Binding-site contacts:
Ligand atom C19 contacts residue PHE162 of chain 1.D at 3.7 Å (hydrophobic).
Ligand atom C4 contacts residue GLY206 of chain 1.D at 3.7 Å.
Ligand atom C20 contacts residue TYR85 of chain 1.D at 3.5 Å (hydrophobic).
Ligand atom C12 contacts residue GLY208 of chain 1.D at 3.6 Å.
Ligand atom C4 contacts residue GLY208 of chain 1.D at 3.3 Å.
Ligand atom N24 contacts residue GLU135 of chain 1.D at 3.5 Å.
Ligand atom O30 contacts residue TRP205 of chain 1.D at 3.1 Å.
Ligand atom C22 contacts residue TYR218 of chain 1.D at 3.5 Å (hydrophobic).
Ligand atom N29 contacts residue GLY206 of chain 1.D at 3.2 Å (h-bond).
Ligand atom N24 contacts residue GLN182 of chain 1.D at 3.5 Å (h-bond).
Ligand atom N28 contacts residue CYS209 of chain 1.D at 3.5 Å (h-bond).
Ligand atom C9 contacts residue VAL203 of chain 1.D at 3.7 Å (hydrophobic).
Ligand atom C19 contacts residue TRP205 of chain 1.D at 3.8 Å (hydrophobic).
Ligand atom C5 contacts residue GLY216 of chain 1.D at 3.7 Å.
Ligand atom C12 contacts residue GLY206 of chain 1.D at 3.5 Å.
Ligand atom C1 contacts residue GLN182 of chain 1.D at 3.4 Å.
Ligand atom N24 contacts residue CYS209 of chain 1.D at 3.4 Å (h-bond).
Ligand atom C3 contacts residue TRP205 of chain 1.D at 3.7 Å (hydrophobic).
Ligand atom C8 contacts residue TRP205 of chain 1.D at 3.5 Å (hydrophobic).
Ligand atom C16 contacts residue TYR85 of chain 1.D at 3.7 Å (hydrophobic).
Ligand atom C9 contacts residue ALA180 of chain 1.D at 3.7 Å (hydrophobic).
Ligand atom C3 contacts residue SER185 of chain 1.D at 3.6 Å.
Ligand atom C22 contacts residue ILE217 of chain 1.D at 3.5 Å (hydrophobic).
Ligand atom N28 contacts residue GLY208 of chain 1.D at 3.0 Å (h-bond).
Ligand atom C1 contacts residue GLY208 of chain 1.D at 3.6 Å.
Ligand atom N24 contacts residue GLY208 of chain 1.D at 3.6 Å.
Ligand atom N25 contacts residue GLN182 of chain 1.D at 3.6 Å.
Ligand atom C22 contacts residue ALA180 of chain 1.D at 3.7 Å (hydrophobic).
Ligand atom C9 contacts residue TRP205 of chain 1.D at 3.5 Å (hydrophobic).
Ligand atom C21 contacts residue GLY206 of chain 1.D at 3.6 Å.
Ligand atom N28 contacts residue GLN182 of chain 1.D at 3.7 Å.
Ligand atom C5 contacts residue ALA180 of chain 1.D at 3.6 Å (hydrophobic).
Ligand atom C10 contacts residue GLY206 of chain 1.D at 3.7 Å.
Ligand atom C22 contacts residue GLY216 of chain 1.D at 3.4 Å.
Ligand atom C12 contacts residue GLN182 of chain 1.D at 3.6 Å.
Ligand atom O32 contacts residue TRP205 of chain 1.D at 3.5 Å (h-bond).
Ligand atom C7 contacts residue GLY208 of chain 1.D at 3.6 Å.
Ligand atom C16 contacts residue THR84 of chain 1.D at 3.4 Å.
Ligand atom O30 contacts residue GLY206 of chain 1.D at 3.3 Å (h-bond).
Ligand atom O32 contacts residue VAL203 of chain 1.D at 3.0 Å.

A protein and the small-molecule ligand that binds it are described below.
Small molecule (SMILES): Cc1cc2cc(/N=C(/NC#N)N[C@H]3CCCCN(CC(=O)N4CCCC4)C3=O)ccc2o1

Sequence of chain 1.D:
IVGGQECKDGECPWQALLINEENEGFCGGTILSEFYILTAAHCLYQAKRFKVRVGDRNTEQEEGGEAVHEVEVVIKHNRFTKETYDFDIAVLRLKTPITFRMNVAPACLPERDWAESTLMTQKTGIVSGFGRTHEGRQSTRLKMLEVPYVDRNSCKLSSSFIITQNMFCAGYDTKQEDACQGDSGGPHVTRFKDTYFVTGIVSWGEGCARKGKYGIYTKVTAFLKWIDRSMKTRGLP